This small molecule binds to this protein.
Small molecule (SMILES): O=c1[nH]cnc2c1ncn2[C@@H]1O[C@H](COP(=O)(O)O)[C@@H](O)[C@H]1O

Binding-site contacts:
Ligand atom O1P contacts residue SER437 of chain 1.G at 2.8 Å (h-bond).
Ligand atom C3' contacts residue SER117 of chain 1.G at 3.4 Å.
Ligand atom O2P contacts residue GLY377 of chain 1.G at 3.3 Å.
Ligand atom O1P contacts residue TYR460 of chain 1.G at 2.6 Å (h-bond).
Ligand atom O6 contacts residue GLY491 of chain 1.G at 3.3 Å.
Ligand atom O2P contacts residue SER378 of chain 1.G at 2.9 Å (h-bond).
Ligand atom C4' contacts residue ASP413 of chain 1.G at 3.6 Å.
Ligand atom C5' contacts residue MET119 of chain 1.G at 3.7 Å (hydrophobic).
Ligand atom N3 contacts residue CYS380 of chain 1.G at 3.5 Å (h-bond).
Ligand atom O3' contacts residue SER117 of chain 1.G at 2.6 Å (h-bond).
Ligand atom O6 contacts residue GLY464 of chain 1.G at 2.8 Å (h-bond).
Ligand atom C2 contacts residue GLN490 of chain 1.G at 3.5 Å.
Ligand atom O5' contacts residue GLY377 of chain 1.G at 3.3 Å.
Ligand atom P contacts residue SER378 of chain 1.G at 3.6 Å.
Ligand atom C2 contacts residue NAD1 of chain 1.QA at 3.4 Å.
Ligand atom C5 contacts residue ILE379 of chain 1.G at 3.5 Å (hydrophobic).
Ligand atom N7 contacts residue MET463 of chain 1.G at 2.9 Å (h-bond).
Ligand atom O3P contacts residue SER437 of chain 1.G at 3.3 Å (h-bond).
Ligand atom N7 contacts residue GLY462 of chain 1.G at 3.3 Å.
Ligand atom O2P contacts residue GLY415 of chain 1.G at 3.0 Å (h-bond).
Ligand atom O2' contacts residue ASP413 of chain 1.G at 2.6 Å (salt-bridge).
Ligand atom O6 contacts residue MET463 of chain 1.G at 3.2 Å (h-bond).
Ligand atom C4 contacts residue ILE379 of chain 1.G at 3.6 Å (hydrophobic).
Ligand atom C5 contacts residue MET463 of chain 1.G at 3.6 Å (hydrophobic).
Ligand atom C3' contacts residue ASP413 of chain 1.G at 3.5 Å.
Ligand atom C2' contacts residue ASP413 of chain 1.G at 3.6 Å.
Ligand atom P contacts residue SER437 of chain 1.G at 3.6 Å.
Ligand atom C4 contacts residue NAD1 of chain 1.QA at 3.5 Å.
Ligand atom O3' contacts residue ASP413 of chain 1.G at 2.5 Å (salt-bridge).
Ligand atom O1P contacts residue SER378 of chain 1.G at 2.6 Å (h-bond).
Ligand atom O6 contacts residue GLY462 of chain 1.G at 3.2 Å.
Ligand atom O2P contacts residue GLY414 of chain 1.G at 3.7 Å.
Ligand atom C8 contacts residue MET119 of chain 1.G at 3.5 Å (hydrophobic).
Ligand atom N3 contacts residue NAD1 of chain 1.QA at 3.3 Å.
Ligand atom O2P contacts residue SER437 of chain 1.G at 3.6 Å.
Ligand atom N1 contacts residue GLN490 of chain 1.G at 2.9 Å (h-bond).
Ligand atom O5' contacts residue GLY414 of chain 1.G at 3.4 Å.
Ligand atom C6 contacts residue GLY464 of chain 1.G at 3.7 Å.
Ligand atom C2 contacts residue CYS380 of chain 1.G at 3.1 Å (hydrophobic).
Ligand atom O3P contacts residue GLY436 of chain 1.G at 2.8 Å (h-bond).

Sequence of chain 1.G:
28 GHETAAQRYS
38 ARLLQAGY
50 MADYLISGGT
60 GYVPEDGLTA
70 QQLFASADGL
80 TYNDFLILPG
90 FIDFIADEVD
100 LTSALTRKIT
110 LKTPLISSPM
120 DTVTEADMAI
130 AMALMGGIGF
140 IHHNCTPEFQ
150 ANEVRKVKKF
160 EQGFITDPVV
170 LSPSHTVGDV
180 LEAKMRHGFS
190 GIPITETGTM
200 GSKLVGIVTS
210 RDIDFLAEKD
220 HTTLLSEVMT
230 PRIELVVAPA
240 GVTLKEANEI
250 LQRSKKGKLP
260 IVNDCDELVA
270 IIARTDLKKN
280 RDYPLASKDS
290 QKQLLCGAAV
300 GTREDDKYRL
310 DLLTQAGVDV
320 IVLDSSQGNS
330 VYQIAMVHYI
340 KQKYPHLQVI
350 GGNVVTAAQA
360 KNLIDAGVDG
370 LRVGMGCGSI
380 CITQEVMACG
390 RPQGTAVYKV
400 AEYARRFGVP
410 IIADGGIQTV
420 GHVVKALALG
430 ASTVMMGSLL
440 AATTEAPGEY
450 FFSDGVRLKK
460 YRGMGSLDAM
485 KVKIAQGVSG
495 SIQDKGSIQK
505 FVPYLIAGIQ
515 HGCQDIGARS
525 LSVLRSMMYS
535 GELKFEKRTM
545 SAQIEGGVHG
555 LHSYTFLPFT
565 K